Sequence of chain 1.B:
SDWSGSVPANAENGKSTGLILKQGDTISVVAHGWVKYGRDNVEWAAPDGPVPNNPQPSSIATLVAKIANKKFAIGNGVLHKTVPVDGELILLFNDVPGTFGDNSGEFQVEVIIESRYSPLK

Binding-site contacts:
Ligand atom C2 contacts residue GLU44 of chain 1.B at 3.2 Å.
Ligand atom C6 contacts residue GLN57 of chain 1.B at 3.6 Å.
Ligand atom C1 contacts residue GLU44 of chain 1.B at 3.2 Å.
Ligand atom C3 contacts residue CA1 of chain 1.Q at 3.4 Å.
Ligand atom C4 contacts residue CA1 of chain 1.Q at 3.4 Å.
Ligand atom O5 contacts residue TYR38 of chain 1.B at 3.7 Å.
Ligand atom O2 contacts residue GLU44 of chain 1.B at 2.7 Å (salt-bridge).
Ligand atom O2 contacts residue ASP103 of chain 1.B at 3.4 Å (salt-bridge).
Ligand atom C5 contacts residue GLN57 of chain 1.B at 3.9 Å.
Ligand atom O2 contacts residue GLY39 of chain 1.B at 3.9 Å.
Ligand atom C6 contacts residue VAL97 of chain 1.B at 3.8 Å (hydrophobic).
Ligand atom O3 contacts residue ASP103 of chain 1.B at 2.5 Å (salt-bridge).
Ligand atom C3 contacts residue ASP103 of chain 1.B at 3.6 Å.
Ligand atom O6 contacts residue PRO58 of chain 1.B at 3.9 Å.
Ligand atom O4 contacts residue ASP96 of chain 1.B at 2.7 Å (salt-bridge).
Ligand atom O6 contacts residue GLU44 of chain 1.B at 3.9 Å.
Ligand atom O5 contacts residue GLN57 of chain 1.B at 3.3 Å (h-bond).
Ligand atom O2 contacts residue TYR38 of chain 1.B at 4.0 Å.
Ligand atom C6 contacts residue ASP96 of chain 1.B at 3.5 Å.
Ligand atom O4 contacts residue GLU44 of chain 1.B at 2.7 Å (salt-bridge).
Ligand atom C2 contacts residue TYR38 of chain 1.B at 3.4 Å (hydrophobic).
Ligand atom O6 contacts residue ILE61 of chain 1.B at 3.7 Å.
Ligand atom O4 contacts residue TYR38 of chain 1.B at 3.1 Å (h-bond).
Ligand atom C3 contacts residue TYR38 of chain 1.B at 3.8 Å (hydrophobic).
Ligand atom O3 contacts residue GLU44 of chain 1.B at 3.7 Å.
Ligand atom O4 contacts residue THR100 of chain 1.B at 3.4 Å (h-bond).
Ligand atom O3 contacts residue TYR38 of chain 1.B at 3.2 Å (h-bond).
Ligand atom C1 contacts residue TYR38 of chain 1.B at 3.8 Å (hydrophobic).
Ligand atom O4 contacts residue CA1 of chain 1.Q at 2.5 Å.
Ligand atom O3 contacts residue CA1 of chain 1.Q at 2.4 Å.
Ligand atom O3 contacts residue THR100 of chain 1.B at 3.6 Å.
Ligand atom C4 contacts residue ASP96 of chain 1.B at 3.6 Å.
Ligand atom O6 contacts residue ASP103 of chain 1.B at 3.6 Å.
Ligand atom C2 contacts residue ASP103 of chain 1.B at 3.9 Å.
Ligand atom C4 contacts residue THR100 of chain 1.B at 3.4 Å.
Ligand atom C4 contacts residue GLU44 of chain 1.B at 3.3 Å.
Ligand atom C6 contacts residue GLN57 of chain 1.B at 3.7 Å.
Ligand atom C6 contacts residue ILE61 of chain 1.B at 3.6 Å (hydrophobic).
Ligand atom O6 contacts residue GLN57 of chain 1.B at 2.6 Å (h-bond).
Ligand atom O4 contacts residue GLN57 of chain 1.B at 2.8 Å (h-bond).

The protein below binds the small molecule below.
Small molecule (SMILES): OC[C@H]1O[C@H](OC[C@H]2O[C@H](O[C@]3(CO)O[C@H](CO)[C@@H](O)[C@@H]3O)[C@H](O)[C@@H](O)[C@@H]2O)[C@H](O)[C@@H](O)[C@H]1O